A protein and the small-molecule ligand that binds it are described below.
Small molecule (SMILES): O=P(O)(O)OC[C@H](O)[C@@H](O)c1cnc[nH]1

Binding-site contacts:
Ligand atom O1 contacts residue GLU172 of chain 1.T at 3.0 Å (salt-bridge).
Ligand atom N1 contacts residue HIS168 of chain 1.T at 3.6 Å.
Ligand atom O4 contacts residue ARG98 of chain 1.P at 3.4 Å (salt-bridge).
Ligand atom C6 contacts residue HIS169 of chain 1.T at 3.7 Å.
Ligand atom C2 contacts residue GLU20 of chain 1.F at 3.7 Å.
Ligand atom N1 contacts residue HIS73 of chain 1.F at 3.4 Å (h-bond).
Ligand atom C3 contacts residue HIS73 of chain 1.F at 3.5 Å.
Ligand atom O1 contacts residue GLU20 of chain 1.F at 3.9 Å.
Ligand atom O5 contacts residue LYS176 of chain 1.T at 3.5 Å (salt-bridge).
Ligand atom C3 contacts residue GLU20 of chain 1.F at 3.6 Å.
Ligand atom N3 contacts residue HIS169 of chain 1.T at 3.6 Å.
Ligand atom C6 contacts residue HIS72 of chain 1.F at 3.7 Å.
Ligand atom O4 contacts residue ARG120 of chain 1.P at 3.4 Å (salt-bridge).
Ligand atom C4 contacts residue GLU172 of chain 1.T at 3.9 Å.
Ligand atom C3 contacts residue MN1 of chain 1.JC at 3.5 Å.
Ligand atom O1 contacts residue HIS46 of chain 1.T at 4.0 Å.
Ligand atom N3 contacts residue HIS72 of chain 1.F at 3.6 Å (h-bond).
Ligand atom C6 contacts residue MN1 of chain 1.TA at 3.4 Å.
Ligand atom C5 contacts residue GLU76 of chain 1.F at 3.8 Å.
Ligand atom O1 contacts residue MN1 of chain 1.JC at 3.1 Å.
Ligand atom C6 contacts residue HIS168 of chain 1.T at 3.7 Å.
Ligand atom C5 contacts residue HIS73 of chain 1.F at 4.2 Å.
Ligand atom C4 contacts residue MN1 of chain 1.JC at 3.2 Å.
Ligand atom O2 contacts residue GLU20 of chain 1.F at 3.9 Å.
Ligand atom P6 contacts residue LYS176 of chain 1.T at 4.3 Å.
Ligand atom N1 contacts residue MN1 of chain 1.JC at 2.4 Å.
Ligand atom N1 contacts residue GLU172 of chain 1.T at 3.1 Å (salt-bridge).
Ligand atom C3 contacts residue GLU172 of chain 1.T at 4.0 Å.
Ligand atom P6 contacts residue ARG98 of chain 1.P at 4.0 Å.
Ligand atom C6 contacts residue MN1 of chain 1.JC at 3.4 Å.
Ligand atom C4 contacts residue HIS73 of chain 1.F at 3.5 Å.
Ligand atom N3 contacts residue GLU76 of chain 1.F at 3.6 Å.
Ligand atom C5 contacts residue MN1 of chain 1.TA at 3.5 Å.
Ligand atom N3 contacts residue MN1 of chain 1.TA at 2.6 Å.
Ligand atom O5 contacts residue HIS54 of chain 1.T at 4.2 Å.
Ligand atom O5 contacts residue ARG98 of chain 1.P at 3.7 Å.
Ligand atom C1 contacts residue ARG120 of chain 1.P at 4.2 Å.
Ligand atom C6 contacts residue HIS73 of chain 1.F at 4.2 Å.
Ligand atom C6 contacts residue GLU172 of chain 1.T at 3.8 Å.
Ligand atom O1 contacts residue HIS73 of chain 1.F at 3.9 Å.

Sequence of chain 1.F:
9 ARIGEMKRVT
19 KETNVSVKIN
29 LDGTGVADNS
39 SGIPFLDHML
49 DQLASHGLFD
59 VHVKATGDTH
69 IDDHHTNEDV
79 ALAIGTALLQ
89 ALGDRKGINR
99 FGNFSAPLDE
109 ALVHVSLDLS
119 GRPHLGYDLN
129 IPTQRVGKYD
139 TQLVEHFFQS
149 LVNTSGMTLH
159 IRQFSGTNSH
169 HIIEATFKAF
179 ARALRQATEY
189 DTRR

Sequence of chain 1.P:
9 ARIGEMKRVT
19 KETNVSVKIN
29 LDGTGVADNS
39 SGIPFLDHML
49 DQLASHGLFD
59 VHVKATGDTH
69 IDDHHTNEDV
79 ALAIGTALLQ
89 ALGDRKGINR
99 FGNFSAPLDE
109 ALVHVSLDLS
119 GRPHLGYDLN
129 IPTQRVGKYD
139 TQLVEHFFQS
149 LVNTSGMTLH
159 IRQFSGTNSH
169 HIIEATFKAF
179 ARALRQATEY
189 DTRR

Sequence of chain 1.T:
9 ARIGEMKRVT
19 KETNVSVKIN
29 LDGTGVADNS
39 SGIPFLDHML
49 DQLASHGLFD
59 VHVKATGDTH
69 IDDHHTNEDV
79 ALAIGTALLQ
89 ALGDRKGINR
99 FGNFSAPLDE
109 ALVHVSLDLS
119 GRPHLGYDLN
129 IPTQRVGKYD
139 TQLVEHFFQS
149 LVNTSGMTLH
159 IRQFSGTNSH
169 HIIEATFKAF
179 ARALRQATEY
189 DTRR